Sequence of chain 1.L:
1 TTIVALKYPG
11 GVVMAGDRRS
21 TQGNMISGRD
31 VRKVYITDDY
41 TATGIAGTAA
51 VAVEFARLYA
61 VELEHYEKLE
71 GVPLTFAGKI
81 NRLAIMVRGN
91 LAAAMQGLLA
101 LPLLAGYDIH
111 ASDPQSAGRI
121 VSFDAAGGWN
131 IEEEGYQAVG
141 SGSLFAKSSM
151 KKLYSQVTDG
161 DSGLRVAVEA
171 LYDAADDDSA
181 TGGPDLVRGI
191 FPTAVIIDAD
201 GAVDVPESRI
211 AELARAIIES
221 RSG

The small molecule below binds the protein below.
Small molecule (SMILES): CCN(CC)C(=O)C[C@H](NC(=O)CCc1ccccc1)C(=O)N[C@@H](COC)C(=O)NCc1cccc2ccccc12

Sequence of chain 1.K:
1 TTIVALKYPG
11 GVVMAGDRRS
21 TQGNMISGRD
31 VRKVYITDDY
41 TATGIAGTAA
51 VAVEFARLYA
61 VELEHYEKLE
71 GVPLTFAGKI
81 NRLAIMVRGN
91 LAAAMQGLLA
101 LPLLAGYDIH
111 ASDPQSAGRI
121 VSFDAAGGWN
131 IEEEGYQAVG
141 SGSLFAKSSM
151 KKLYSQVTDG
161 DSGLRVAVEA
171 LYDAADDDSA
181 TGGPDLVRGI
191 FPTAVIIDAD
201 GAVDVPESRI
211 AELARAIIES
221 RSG

Binding-site contacts:
Ligand atom N03 contacts residue THR21 of chain 1.K at 2.8 Å (h-bond).
Ligand atom C29 contacts residue TRP129 of chain 1.L at 3.4 Å (hydrophobic).
Ligand atom N31 contacts residue ASP124 of chain 1.L at 3.0 Å (salt-bridge).
Ligand atom C04 contacts residue THR21 of chain 1.K at 3.6 Å.
Ligand atom C21 contacts residue GLY47 of chain 1.K at 3.6 Å.
Ligand atom C15 contacts residue VAL31 of chain 1.K at 3.4 Å (hydrophobic).
Ligand atom C28 contacts residue ASP124 of chain 1.L at 3.6 Å.
Ligand atom O30 contacts residue SER27 of chain 1.K at 2.8 Å (h-bond).
Ligand atom C13 contacts residue VAL31 of chain 1.K at 3.6 Å (hydrophobic).
Ligand atom O30 contacts residue GLN22 of chain 1.K at 2.6 Å (h-bond).
Ligand atom C10 contacts residue LYS33 of chain 1.K at 3.5 Å.
Ligand atom C23 contacts residue ASP124 of chain 1.L at 3.5 Å.
Ligand atom C24 contacts residue SER20 of chain 1.K at 3.6 Å.
Ligand atom C09 contacts residue ILE45 of chain 1.K at 3.3 Å (hydrophobic).
Ligand atom C14 contacts residue VAL31 of chain 1.K at 3.6 Å (hydrophobic).
Ligand atom C36 contacts residue ALA126 of chain 1.L at 3.6 Å (hydrophobic).
Ligand atom C05 contacts residue GLY47 of chain 1.K at 3.6 Å.
Ligand atom C12 contacts residue VAL31 of chain 1.K at 3.5 Å (hydrophobic).
Ligand atom O18 contacts residue THR21 of chain 1.K at 3.2 Å (h-bond).
Ligand atom C16 contacts residue ALA49 of chain 1.K at 3.5 Å (hydrophobic).
Ligand atom O01 contacts residue ALA49 of chain 1.K at 3.0 Å (h-bond).
Ligand atom C09 contacts residue LYS33 of chain 1.K at 3.5 Å.
Ligand atom C15 contacts residue SER20 of chain 1.K at 3.6 Å.
Ligand atom N06 contacts residue GLY47 of chain 1.K at 2.8 Å (h-bond).
Ligand atom C28 contacts residue GLY128 of chain 1.L at 3.5 Å.
Ligand atom C10 contacts residue ILE45 of chain 1.K at 3.3 Å (hydrophobic).
Ligand atom C19 contacts residue THR21 of chain 1.K at 3.2 Å.
Ligand atom C15 contacts residue ALA49 of chain 1.K at 3.4 Å (hydrophobic).
Ligand atom C27 contacts residue SER122 of chain 1.L at 3.5 Å.
Ligand atom O18 contacts residue SER20 of chain 1.K at 3.2 Å.
Ligand atom C24 contacts residue GLN22 of chain 1.K at 3.4 Å.
Ligand atom C17 contacts residue VAL31 of chain 1.K at 3.5 Å (hydrophobic).
Ligand atom C16 contacts residue VAL31 of chain 1.K at 3.5 Å (hydrophobic).
Ligand atom C38 contacts residue MET95 of chain 1.L at 3.4 Å (hydrophobic).
Ligand atom O41 contacts residue GLN22 of chain 1.K at 3.5 Å.
Ligand atom C23 contacts residue SER20 of chain 1.K at 3.6 Å.
Ligand atom N06 contacts residue THR1 of chain 1.K at 3.6 Å.
Ligand atom C07 contacts residue THR1 of chain 1.K at 3.1 Å.
Ligand atom C14 contacts residue ALA49 of chain 1.K at 3.6 Å (hydrophobic).
Ligand atom C27 contacts residue PHE123 of chain 1.L at 3.5 Å (hydrophobic).